Binding-site contacts:
Ligand atom C8 contacts residue CYS11 of chain 2.B at 4.5 Å (hydrophobic).
Ligand atom C3 contacts residue ASN12 of chain 2.B at 3.7 Å.
Ligand atom C5 contacts residue ASN12 of chain 2.B at 3.6 Å.
Ligand atom C4 contacts residue ASN12 of chain 2.B at 4.2 Å.
Ligand atom O5 contacts residue ASN12 of chain 2.B at 2.4 Å (h-bond).
Ligand atom C7 contacts residue GLY278 of chain 2.B at 4.4 Å.
Ligand atom N2 contacts residue LEU10 of chain 2.B at 4.3 Å.
Ligand atom C7 contacts residue LEU10 of chain 2.B at 4.4 Å (hydrophobic).
Ligand atom C8 contacts residue CYS341 of chain 2.B at 4.1 Å (hydrophobic).
Ligand atom C8 contacts residue GLY278 of chain 2.B at 3.9 Å.
Ligand atom C8 contacts residue ASN279 of chain 2.B at 3.4 Å.
Ligand atom C8 contacts residue LEU10 of chain 2.B at 3.7 Å (hydrophobic).
Ligand atom N2 contacts residue ASN12 of chain 2.B at 2.8 Å (h-bond).
Ligand atom C2 contacts residue ASN12 of chain 2.B at 2.3 Å.
Ligand atom C1 contacts residue ASN12 of chain 2.B at 1.4 Å.
Ligand atom C6 contacts residue GLY278 of chain 2.B at 3.9 Å.
Ligand atom C5 contacts residue GLY278 of chain 2.B at 3.9 Å.
Ligand atom C7 contacts residue ASN12 of chain 2.B at 3.4 Å.
Ligand atom C8 contacts residue PRO9 of chain 2.B at 3.9 Å (hydrophobic).
Ligand atom O7 contacts residue GLY278 of chain 2.B at 4.5 Å.
Ligand atom O7 contacts residue ASN12 of chain 2.B at 3.5 Å (h-bond).

Sequence of chain 2.B:
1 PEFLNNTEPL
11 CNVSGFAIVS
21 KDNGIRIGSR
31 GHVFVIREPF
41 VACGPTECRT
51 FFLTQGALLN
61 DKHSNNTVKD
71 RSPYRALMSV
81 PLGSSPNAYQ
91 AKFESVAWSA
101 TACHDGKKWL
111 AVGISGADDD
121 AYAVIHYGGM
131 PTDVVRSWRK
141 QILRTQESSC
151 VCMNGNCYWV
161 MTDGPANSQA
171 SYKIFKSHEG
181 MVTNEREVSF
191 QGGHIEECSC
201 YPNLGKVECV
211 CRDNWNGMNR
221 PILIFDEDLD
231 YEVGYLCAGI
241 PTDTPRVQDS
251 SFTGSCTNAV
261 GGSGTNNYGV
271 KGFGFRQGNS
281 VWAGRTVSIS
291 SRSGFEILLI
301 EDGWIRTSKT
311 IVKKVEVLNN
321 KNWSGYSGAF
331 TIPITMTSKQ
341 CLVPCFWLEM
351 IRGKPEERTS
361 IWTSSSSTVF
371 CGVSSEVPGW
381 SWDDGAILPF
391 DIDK

A protein and the small-molecule ligand that binds it are described below.
Small molecule (SMILES): CC(=O)N[C@H]1[C@H](O[C@H]2[C@H](O)[C@@H](NC(C)=O)CO[C@@H]2CO)O[C@H](CO)[C@@H](O)[C@@H]1O